Binding-site contacts:
Ligand atom C20 contacts residue FPP1 of chain 1.D at 3.7 Å.
Ligand atom C17 contacts residue TRP105 of chain 1.B at 3.9 Å (hydrophobic).
Ligand atom C12 contacts residue TYR360 of chain 1.B at 3.4 Å (hydrophobic).
Ligand atom C7 contacts residue TRP105 of chain 1.B at 4.0 Å (hydrophobic).
Ligand atom C16 contacts residue TRP101 of chain 1.B at 3.9 Å (hydrophobic).
Ligand atom C12 contacts residue HIS361 of chain 1.B at 3.5 Å.
Ligand atom N5 contacts residue LEU95 of chain 1.B at 3.3 Å.
Ligand atom C21 contacts residue TRP302 of chain 1.B at 4.0 Å (hydrophobic).
Ligand atom C13 contacts residue ZN1 of chain 1.C at 2.8 Å.
Ligand atom N3 contacts residue CYS298 of chain 1.B at 3.7 Å.
Ligand atom C29 contacts residue LEU95 of chain 1.B at 3.5 Å (hydrophobic).
Ligand atom C21 contacts residue TYR360 of chain 1.B at 3.5 Å (hydrophobic).
Ligand atom C17 contacts residue TRP101 of chain 1.B at 3.8 Å (hydrophobic).
Ligand atom C21 contacts residue FPP1 of chain 1.D at 3.5 Å.
Ligand atom N3 contacts residue ZN1 of chain 1.C at 2.1 Å.
Ligand atom C13 contacts residue ASP296 of chain 1.B at 3.1 Å.
Ligand atom C4 contacts residue TYR360 of chain 1.B at 3.2 Å (hydrophobic).
Ligand atom C3 contacts residue TYR360 of chain 1.B at 3.5 Å (hydrophobic).
Ligand atom C23 contacts residue CYS94 of chain 1.B at 3.9 Å (hydrophobic).
Ligand atom C12 contacts residue FPP1 of chain 1.D at 3.8 Å.
Ligand atom C5 contacts residue ASP358 of chain 1.B at 3.6 Å.
Ligand atom C16 contacts residue FPP1 of chain 1.D at 3.9 Å.
Ligand atom C3 contacts residue TRP105 of chain 1.B at 3.8 Å (hydrophobic).
Ligand atom N5 contacts residue PHE359 of chain 1.B at 3.9 Å.
Ligand atom O1 contacts residue LEU95 of chain 1.B at 3.7 Å.
Ligand atom N3 contacts residue ASP296 of chain 1.B at 3.2 Å (salt-bridge).
Ligand atom C29 contacts residue ASP358 of chain 1.B at 3.6 Å.
Ligand atom N5 contacts residue ASP358 of chain 1.B at 3.5 Å.
Ligand atom C2 contacts residue TYR360 of chain 1.B at 3.9 Å (hydrophobic).
Ligand atom C13 contacts residue FPP1 of chain 1.D at 3.7 Å.
Ligand atom C29 contacts residue TYR360 of chain 1.B at 3.2 Å (hydrophobic).
Ligand atom C5 contacts residue TYR360 of chain 1.B at 3.7 Å (hydrophobic).
Ligand atom C12 contacts residue ZN1 of chain 1.C at 3.3 Å.
Ligand atom N5 contacts residue TYR92 of chain 1.B at 3.4 Å.
Ligand atom C13 contacts residue HIS361 of chain 1.B at 3.8 Å.
Ligand atom C20 contacts residue TYR360 of chain 1.B at 3.8 Å (hydrophobic).
Ligand atom N3 contacts residue TYR360 of chain 1.B at 3.8 Å.
Ligand atom N3 contacts residue HIS361 of chain 1.B at 2.9 Å (h-bond).
Ligand atom N5 contacts residue TYR360 of chain 1.B at 3.6 Å.
Ligand atom N3 contacts residue FPP1 of chain 1.D at 3.5 Å.

Sequence of chain 1.B:
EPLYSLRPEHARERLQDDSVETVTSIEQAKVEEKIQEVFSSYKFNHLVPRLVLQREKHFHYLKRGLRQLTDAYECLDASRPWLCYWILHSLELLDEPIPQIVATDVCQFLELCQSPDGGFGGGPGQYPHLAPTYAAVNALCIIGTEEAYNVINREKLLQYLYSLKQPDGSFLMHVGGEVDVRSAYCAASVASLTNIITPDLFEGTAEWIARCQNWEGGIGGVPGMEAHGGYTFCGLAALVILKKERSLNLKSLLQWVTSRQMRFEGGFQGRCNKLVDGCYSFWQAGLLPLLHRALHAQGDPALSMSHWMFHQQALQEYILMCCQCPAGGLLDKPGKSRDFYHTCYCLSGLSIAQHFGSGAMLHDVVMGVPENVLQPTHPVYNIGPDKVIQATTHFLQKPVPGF

A protein and the small-molecule ligand that binds it are described below.
Small molecule (SMILES): COc1ccc(S(=O)(=O)N2Cc3cc(C#N)ccc3N(Cc3cncn3C)C[C@H]2Cc2ccccc2)cc1